Sequence of chain 1.A:
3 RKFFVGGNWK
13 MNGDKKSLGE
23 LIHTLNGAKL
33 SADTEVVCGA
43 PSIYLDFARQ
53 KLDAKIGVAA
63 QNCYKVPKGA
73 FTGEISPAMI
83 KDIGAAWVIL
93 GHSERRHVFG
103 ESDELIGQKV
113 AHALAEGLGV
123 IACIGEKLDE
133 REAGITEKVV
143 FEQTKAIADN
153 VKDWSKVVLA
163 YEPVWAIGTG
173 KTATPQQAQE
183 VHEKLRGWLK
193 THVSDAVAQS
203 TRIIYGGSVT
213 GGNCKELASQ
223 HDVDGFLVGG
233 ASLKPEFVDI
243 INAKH

A protein and the small-molecule ligand that binds it are described below.
Small molecule (SMILES): O=C(COP(=O)(O)O)NO

Binding-site contacts:
Ligand atom C1 contacts residue GLU164 of chain 1.A at 3.4 Å.
Ligand atom C2 contacts residue GLY231 of chain 1.A at 3.6 Å.
Ligand atom O3P contacts residue SER210 of chain 1.A at 2.8 Å (h-bond).
Ligand atom N2 contacts residue LEU229 of chain 1.A at 3.6 Å (h-bond).
Ligand atom O1P contacts residue GLY231 of chain 1.A at 3.4 Å.
Ligand atom P contacts residue SER210 of chain 1.A at 3.7 Å.
Ligand atom O1 contacts residue LYS12 of chain 1.A at 2.9 Å (salt-bridge).
Ligand atom O2 contacts residue ASN10 of chain 1.A at 3.4 Å (h-bond).
Ligand atom O2 contacts residue LEU229 of chain 1.A at 3.4 Å.
Ligand atom C1 contacts residue ILE169 of chain 1.A at 4.2 Å (hydrophobic).
Ligand atom O2 contacts residue HIS94 of chain 1.A at 3.0 Å (h-bond).
Ligand atom C2 contacts residue GLU164 of chain 1.A at 3.8 Å.
Ligand atom O1 contacts residue HIS94 of chain 1.A at 2.8 Å (h-bond).
Ligand atom O3P contacts residue ALA168 of chain 1.A at 3.5 Å (h-bond).
Ligand atom O1 contacts residue GLU164 of chain 1.A at 3.9 Å.
Ligand atom O4P contacts residue SER210 of chain 1.A at 3.5 Å (h-bond).
Ligand atom P contacts residue GLY231 of chain 1.A at 3.6 Å.
Ligand atom O2 contacts residue GLU164 of chain 1.A at 2.6 Å (salt-bridge).
Ligand atom O4P contacts residue VAL230 of chain 1.A at 4.0 Å.
Ligand atom N2 contacts residue HIS94 of chain 1.A at 3.7 Å.
Ligand atom O3P contacts residue GLY209 of chain 1.A at 3.5 Å.
Ligand atom O2P contacts residue GLY170 of chain 1.A at 3.8 Å.
Ligand atom O4P contacts residue VAL211 of chain 1.A at 3.9 Å.
Ligand atom C2 contacts residue GLY209 of chain 1.A at 4.0 Å.
Ligand atom N2 contacts residue ASN10 of chain 1.A at 4.1 Å.
Ligand atom O3P contacts residue ILE169 of chain 1.A at 3.4 Å.
Ligand atom C1 contacts residue HIS94 of chain 1.A at 3.5 Å.
Ligand atom P contacts residue GLY170 of chain 1.A at 4.0 Å.
Ligand atom O4P contacts residue GLY231 of chain 1.A at 3.0 Å (h-bond).
Ligand atom O4P contacts residue GLY232 of chain 1.A at 3.8 Å.
Ligand atom O1P contacts residue ILE169 of chain 1.A at 3.7 Å.
Ligand atom C2 contacts residue LEU229 of chain 1.A at 3.8 Å (hydrophobic).
Ligand atom N2 contacts residue GLU164 of chain 1.A at 2.6 Å (salt-bridge).
Ligand atom O2P contacts residue GLY232 of chain 1.A at 3.0 Å (h-bond).
Ligand atom C1 contacts residue LYS12 of chain 1.A at 3.8 Å.
Ligand atom P contacts residue GLY232 of chain 1.A at 3.8 Å.
Ligand atom O1P contacts residue LYS12 of chain 1.A at 3.4 Å (salt-bridge).
Ligand atom O3P contacts residue GLY170 of chain 1.A at 2.7 Å (h-bond).
Ligand atom O1 contacts residue ILE169 of chain 1.A at 3.3 Å.
Ligand atom O2P contacts residue GLY231 of chain 1.A at 3.7 Å.